Sequence of chain 1.E:
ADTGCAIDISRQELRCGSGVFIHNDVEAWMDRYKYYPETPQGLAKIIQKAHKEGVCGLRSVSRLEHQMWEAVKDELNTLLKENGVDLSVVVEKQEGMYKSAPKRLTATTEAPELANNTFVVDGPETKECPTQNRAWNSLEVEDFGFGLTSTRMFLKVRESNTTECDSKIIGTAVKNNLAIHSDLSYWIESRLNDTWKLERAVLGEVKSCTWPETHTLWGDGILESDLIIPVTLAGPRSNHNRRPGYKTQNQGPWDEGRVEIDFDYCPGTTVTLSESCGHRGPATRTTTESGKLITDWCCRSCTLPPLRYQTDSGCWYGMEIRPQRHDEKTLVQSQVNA

The protein below binds the small molecule below.
Small molecule (SMILES): CC(=O)N[C@@H]1[C@@H](O)[C@H](O)[C@@H](CO)O[C@H]1O

Binding-site contacts:
Ligand atom C3 contacts residue ASN155 of chain 1.E at 3.8 Å.
Ligand atom C1 contacts residue ASP110 of chain 1.E at 4.4 Å.
Ligand atom C5 contacts residue ASN155 of chain 1.E at 3.7 Å.
Ligand atom O5 contacts residue ASN155 of chain 1.E at 2.4 Å (h-bond).
Ligand atom C7 contacts residue ASP110 of chain 1.E at 4.3 Å.
Ligand atom C1 contacts residue ASN155 of chain 1.E at 1.4 Å.
Ligand atom O7 contacts residue ASP110 of chain 1.E at 3.7 Å.
Ligand atom N2 contacts residue ASN155 of chain 1.E at 2.9 Å (h-bond).
Ligand atom C8 contacts residue ASN155 of chain 1.E at 4.5 Å.
Ligand atom C7 contacts residue ASN155 of chain 1.E at 3.4 Å.
Ligand atom C8 contacts residue LEU153 of chain 1.E at 4.4 Å (hydrophobic).
Ligand atom C2 contacts residue ASN155 of chain 1.E at 2.4 Å.
Ligand atom C4 contacts residue ASN155 of chain 1.E at 4.2 Å.
Ligand atom O7 contacts residue ASN155 of chain 1.E at 3.6 Å (h-bond).